Binding-site contacts:
Ligand atom C6 contacts residue THR89 of chain 56.E at 4.2 Å.
Ligand atom N2 contacts residue ASN118 of chain 56.E at 2.9 Å (h-bond).
Ligand atom O4 contacts residue THR300 of chain 8.A at 4.5 Å.
Ligand atom O5 contacts residue THR89 of chain 56.E at 4.3 Å.
Ligand atom C1 contacts residue ASN118 of chain 56.E at 1.4 Å.
Ligand atom C7 contacts residue ASP67 of chain 56.E at 3.9 Å.
Ligand atom C8 contacts residue ASN118 of chain 56.E at 4.4 Å.
Ligand atom C1 contacts residue SER66 of chain 56.E at 4.5 Å.
Ligand atom C8 contacts residue ASP67 of chain 56.E at 4.0 Å.
Ligand atom O5 contacts residue THR120 of chain 56.E at 3.4 Å (h-bond).
Ligand atom N2 contacts residue TYR90 of chain 56.E at 4.4 Å.
Ligand atom O5 contacts residue PHE119 of chain 56.E at 3.8 Å.
Ligand atom O7 contacts residue SER66 of chain 56.E at 3.5 Å.
Ligand atom C5 contacts residue THR89 of chain 56.E at 4.2 Å.
Ligand atom O5 contacts residue ASN118 of chain 56.E at 2.3 Å (h-bond).
Ligand atom C5 contacts residue PHE119 of chain 56.E at 4.4 Å (hydrophobic).
Ligand atom C5 contacts residue THR120 of chain 56.E at 4.0 Å.
Ligand atom C4 contacts residue ASN118 of chain 56.E at 4.2 Å.
Ligand atom O6 contacts residue PHE119 of chain 56.E at 4.0 Å.
Ligand atom O7 contacts residue ASN118 of chain 56.E at 3.0 Å (h-bond).
Ligand atom C5 contacts residue ASN118 of chain 56.E at 3.6 Å.
Ligand atom C2 contacts residue ASN118 of chain 56.E at 2.5 Å.
Ligand atom C6 contacts residue PHE119 of chain 56.E at 3.8 Å (hydrophobic).
Ligand atom C7 contacts residue TYR90 of chain 56.E at 4.1 Å (hydrophobic).
Ligand atom O5 contacts residue SER66 of chain 56.E at 4.4 Å.
Ligand atom O7 contacts residue ASP67 of chain 56.E at 3.5 Å (salt-bridge).
Ligand atom C6 contacts residue THR120 of chain 56.E at 3.4 Å.
Ligand atom O6 contacts residue THR120 of chain 56.E at 2.5 Å (h-bond).
Ligand atom C1 contacts residue THR89 of chain 56.E at 4.4 Å.
Ligand atom C7 contacts residue ASN118 of chain 56.E at 3.1 Å.
Ligand atom C8 contacts residue TYR90 of chain 56.E at 3.8 Å (hydrophobic).
Ligand atom C3 contacts residue ASN118 of chain 56.E at 3.8 Å.

Sequence of chain 8.A:
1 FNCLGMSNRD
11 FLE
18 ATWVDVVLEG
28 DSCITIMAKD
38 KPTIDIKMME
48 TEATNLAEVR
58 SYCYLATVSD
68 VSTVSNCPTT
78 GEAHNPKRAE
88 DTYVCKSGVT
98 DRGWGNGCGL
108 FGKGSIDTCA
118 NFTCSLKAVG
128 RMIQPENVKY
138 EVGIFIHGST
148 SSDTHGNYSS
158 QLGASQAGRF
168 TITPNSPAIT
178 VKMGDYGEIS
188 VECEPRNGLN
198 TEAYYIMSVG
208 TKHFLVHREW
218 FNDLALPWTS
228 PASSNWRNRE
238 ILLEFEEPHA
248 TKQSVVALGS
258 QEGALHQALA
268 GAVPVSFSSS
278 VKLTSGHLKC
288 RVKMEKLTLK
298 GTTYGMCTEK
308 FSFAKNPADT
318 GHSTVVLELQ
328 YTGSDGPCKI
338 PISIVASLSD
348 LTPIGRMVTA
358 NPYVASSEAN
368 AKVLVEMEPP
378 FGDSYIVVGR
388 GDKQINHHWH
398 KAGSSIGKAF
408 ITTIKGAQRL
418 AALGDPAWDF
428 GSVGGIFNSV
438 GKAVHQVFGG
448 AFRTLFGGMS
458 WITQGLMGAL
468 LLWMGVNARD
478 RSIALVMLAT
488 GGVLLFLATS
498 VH

The small molecule below binds the protein below.
Small molecule (SMILES): CC(=O)N[C@@H]1[C@@H](O)[C@H](O)[C@@H](CO)O[C@H]1O

Sequence of chain 56.E:
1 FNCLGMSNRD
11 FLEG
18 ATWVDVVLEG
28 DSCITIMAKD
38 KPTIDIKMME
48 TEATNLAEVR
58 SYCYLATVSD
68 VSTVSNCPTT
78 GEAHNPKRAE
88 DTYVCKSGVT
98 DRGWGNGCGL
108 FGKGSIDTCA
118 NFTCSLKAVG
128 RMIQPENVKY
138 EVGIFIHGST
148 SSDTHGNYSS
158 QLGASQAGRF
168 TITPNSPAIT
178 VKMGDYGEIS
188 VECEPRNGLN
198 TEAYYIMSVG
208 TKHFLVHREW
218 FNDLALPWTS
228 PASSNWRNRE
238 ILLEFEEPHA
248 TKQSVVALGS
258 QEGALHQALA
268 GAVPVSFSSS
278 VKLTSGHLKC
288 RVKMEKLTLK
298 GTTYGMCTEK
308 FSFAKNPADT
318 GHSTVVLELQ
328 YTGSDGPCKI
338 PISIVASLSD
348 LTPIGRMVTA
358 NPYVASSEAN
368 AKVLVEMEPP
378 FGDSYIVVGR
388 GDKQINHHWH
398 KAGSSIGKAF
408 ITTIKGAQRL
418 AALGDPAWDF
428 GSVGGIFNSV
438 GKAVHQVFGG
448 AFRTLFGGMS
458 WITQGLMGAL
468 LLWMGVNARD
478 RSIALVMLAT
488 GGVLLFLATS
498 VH